Binding-site contacts:
Ligand atom PG contacts residue PO41 of chain 1.SA at 3.6 Å.
Ligand atom O2G contacts residue LYS26 of chain 1.H at 3.5 Å.
Ligand atom O2G contacts residue PO41 of chain 1.SA at 3.1 Å (h-bond).
Ligand atom N3 contacts residue TYR268 of chain 1.H at 3.5 Å.
Ligand atom PG contacts residue MG1 of chain 1.TA at 3.5 Å.
Ligand atom O2G contacts residue MG1 of chain 1.TA at 2.1 Å.
Ligand atom O2G contacts residue ASP32 of chain 1.H at 2.7 Å (salt-bridge).
Ligand atom PB contacts residue MG1 of chain 1.UA at 3.6 Å.
Ligand atom C2' contacts residue ASP198 of chain 1.H at 3.1 Å.
Ligand atom O2B contacts residue GLU303 of chain 1.G at 3.6 Å.
Ligand atom O3G contacts residue PO41 of chain 1.SA at 2.9 Å (h-bond).
Ligand atom PG contacts residue HIS30 of chain 1.H at 3.5 Å.
Ligand atom C6 contacts residue TYR268 of chain 1.H at 3.5 Å (hydrophobic).
Ligand atom PG contacts residue MG1 of chain 1.UA at 3.6 Å.
Ligand atom C1' contacts residue TYR268 of chain 1.H at 3.4 Å (hydrophobic).
Ligand atom O2' contacts residue ASP198 of chain 1.H at 2.5 Å (salt-bridge).
Ligand atom C2' contacts residue TYR268 of chain 1.H at 3.3 Å (hydrophobic).
Ligand atom N1 contacts residue TYR268 of chain 1.H at 3.6 Å.
Ligand atom C3' contacts residue ASP280 of chain 1.H at 3.6 Å.
Ligand atom O1G contacts residue HIS30 of chain 1.H at 2.5 Å (h-bond).
Ligand atom C2' contacts residue SER275 of chain 1.H at 3.2 Å.
Ligand atom C8 contacts residue TYR268 of chain 1.H at 3.5 Å (hydrophobic).
Ligand atom N9 contacts residue TYR268 of chain 1.H at 3.2 Å (h-bond).
Ligand atom O2B contacts residue MG1 of chain 1.UA at 2.2 Å.
Ligand atom O3G contacts residue LYS26 of chain 1.H at 3.4 Å.
Ligand atom O1G contacts residue LYS200 of chain 1.H at 3.1 Å (salt-bridge).
Ligand atom O3' contacts residue SER275 of chain 1.H at 2.9 Å (h-bond).
Ligand atom C2 contacts residue TYR268 of chain 1.H at 3.6 Å (hydrophobic).
Ligand atom C4 contacts residue TYR268 of chain 1.H at 3.4 Å (hydrophobic).
Ligand atom O2G contacts residue HIS30 of chain 1.H at 3.2 Å.
Ligand atom O3A contacts residue LYS200 of chain 1.H at 3.5 Å (salt-bridge).
Ligand atom O3G contacts residue MG1 of chain 1.UA at 2.1 Å.
Ligand atom O2' contacts residue HIS30 of chain 1.H at 3.4 Å.
Ligand atom N7 contacts residue TYR268 of chain 1.H at 3.3 Å.
Ligand atom O1B contacts residue HIS313 of chain 1.G at 3.1 Å (h-bond).
Ligand atom C8 contacts residue SER275 of chain 1.H at 3.5 Å.
Ligand atom C3' contacts residue SER275 of chain 1.H at 3.1 Å.
Ligand atom C5 contacts residue TYR268 of chain 1.H at 3.4 Å (hydrophobic).
Ligand atom O3' contacts residue PRO31 of chain 1.H at 3.6 Å.
Ligand atom O3' contacts residue HIS30 of chain 1.H at 3.5 Å (h-bond).

Sequence of chain 1.G:
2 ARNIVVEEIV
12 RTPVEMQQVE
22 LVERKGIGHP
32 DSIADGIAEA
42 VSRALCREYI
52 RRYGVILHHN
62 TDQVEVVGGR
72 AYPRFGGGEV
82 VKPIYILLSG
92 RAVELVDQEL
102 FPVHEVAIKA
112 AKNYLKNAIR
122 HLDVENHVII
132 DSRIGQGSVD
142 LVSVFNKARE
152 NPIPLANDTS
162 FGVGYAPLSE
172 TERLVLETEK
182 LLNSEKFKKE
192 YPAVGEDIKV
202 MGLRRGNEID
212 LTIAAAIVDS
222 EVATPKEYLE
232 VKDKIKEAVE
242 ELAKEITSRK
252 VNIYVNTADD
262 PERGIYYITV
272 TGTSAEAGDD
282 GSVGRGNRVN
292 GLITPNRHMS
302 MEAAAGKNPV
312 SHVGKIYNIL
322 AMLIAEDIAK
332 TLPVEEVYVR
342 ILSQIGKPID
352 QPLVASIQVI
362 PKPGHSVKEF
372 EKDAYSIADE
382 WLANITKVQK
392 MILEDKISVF

Sequence of chain 1.H:
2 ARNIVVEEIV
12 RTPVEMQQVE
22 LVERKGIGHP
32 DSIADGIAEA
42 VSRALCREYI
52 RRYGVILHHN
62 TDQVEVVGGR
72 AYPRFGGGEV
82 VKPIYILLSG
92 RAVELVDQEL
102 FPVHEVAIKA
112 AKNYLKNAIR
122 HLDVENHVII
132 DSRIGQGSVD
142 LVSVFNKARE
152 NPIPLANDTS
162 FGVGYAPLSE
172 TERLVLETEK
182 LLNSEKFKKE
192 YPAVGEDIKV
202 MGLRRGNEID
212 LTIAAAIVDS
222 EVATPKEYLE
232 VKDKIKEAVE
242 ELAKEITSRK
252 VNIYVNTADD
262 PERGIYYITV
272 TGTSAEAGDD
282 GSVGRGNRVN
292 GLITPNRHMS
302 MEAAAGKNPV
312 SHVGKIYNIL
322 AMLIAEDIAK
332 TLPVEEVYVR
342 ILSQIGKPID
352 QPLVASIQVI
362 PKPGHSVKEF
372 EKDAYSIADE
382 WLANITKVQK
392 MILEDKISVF

A small-molecule ligand and the protein it binds are described below.
Small molecule (SMILES): Nc1ncnc2c1ncn2[C@@H]1O[C@H](CO[P](=O)(O)O[P](=O)(O)CP(=O)(O)O)[C@@H](O)[C@H]1O